Sequence of chain 1.C:
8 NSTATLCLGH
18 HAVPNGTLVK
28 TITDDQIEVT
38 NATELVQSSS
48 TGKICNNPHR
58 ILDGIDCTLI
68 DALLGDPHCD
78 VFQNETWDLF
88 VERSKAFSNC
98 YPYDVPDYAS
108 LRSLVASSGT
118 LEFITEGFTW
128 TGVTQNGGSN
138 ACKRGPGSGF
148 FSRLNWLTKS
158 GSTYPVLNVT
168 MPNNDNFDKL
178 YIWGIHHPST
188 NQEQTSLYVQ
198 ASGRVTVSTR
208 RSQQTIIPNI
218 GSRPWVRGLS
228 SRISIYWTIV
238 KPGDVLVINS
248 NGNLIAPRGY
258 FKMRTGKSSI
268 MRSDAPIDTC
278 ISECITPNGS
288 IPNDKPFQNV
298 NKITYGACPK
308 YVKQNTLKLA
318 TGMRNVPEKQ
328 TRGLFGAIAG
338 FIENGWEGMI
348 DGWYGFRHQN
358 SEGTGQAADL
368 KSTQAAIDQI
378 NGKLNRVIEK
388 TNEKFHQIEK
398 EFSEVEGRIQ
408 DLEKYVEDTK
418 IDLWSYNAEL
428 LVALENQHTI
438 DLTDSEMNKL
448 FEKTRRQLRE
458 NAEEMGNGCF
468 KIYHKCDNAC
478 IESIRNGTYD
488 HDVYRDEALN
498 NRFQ

The small molecule below binds the protein below.
Small molecule (SMILES): CC(=O)N[C@H]1[C@H](O[C@H]2[C@H](O)[C@@H](NC(C)=O)CO[C@@H]2CO)O[C@H](CO)[C@@H](O[C@@H]2O[C@H](CO[C@H]3O[C@H](CO)[C@@H](O)[C@H](O)[C@@H]3O)[C@@H](O)[C@H](O[C@H]3O[C@H](CO)[C@@H](O)[C@H](O)[C@@H]3O)[C@@H]2O)[C@@H]1O

Sequence of chain 1.B:
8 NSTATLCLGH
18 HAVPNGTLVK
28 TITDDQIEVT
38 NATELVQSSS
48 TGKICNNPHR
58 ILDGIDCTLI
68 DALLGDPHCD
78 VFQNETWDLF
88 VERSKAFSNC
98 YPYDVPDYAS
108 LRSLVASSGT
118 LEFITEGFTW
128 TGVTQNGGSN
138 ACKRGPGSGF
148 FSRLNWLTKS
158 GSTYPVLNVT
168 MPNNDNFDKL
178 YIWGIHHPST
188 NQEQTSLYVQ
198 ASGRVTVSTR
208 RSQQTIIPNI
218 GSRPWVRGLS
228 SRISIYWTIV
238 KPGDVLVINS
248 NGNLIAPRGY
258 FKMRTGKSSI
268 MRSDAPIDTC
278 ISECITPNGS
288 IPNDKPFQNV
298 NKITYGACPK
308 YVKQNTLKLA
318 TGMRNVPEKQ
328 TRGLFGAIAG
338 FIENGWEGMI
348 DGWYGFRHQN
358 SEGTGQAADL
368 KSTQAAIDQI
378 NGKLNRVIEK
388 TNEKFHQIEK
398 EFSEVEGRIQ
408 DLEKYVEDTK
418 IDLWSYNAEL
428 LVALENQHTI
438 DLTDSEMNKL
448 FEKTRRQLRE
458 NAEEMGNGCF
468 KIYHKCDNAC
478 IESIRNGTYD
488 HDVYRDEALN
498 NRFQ

Binding-site contacts:
Ligand atom C2 contacts residue TRP222 of chain 1.B at 4.2 Å (hydrophobic).
Ligand atom C7 contacts residue ASN165 of chain 1.C at 3.2 Å.
Ligand atom C3 contacts residue ASN165 of chain 1.C at 3.8 Å.
Ligand atom C8 contacts residue ASN165 of chain 1.C at 4.4 Å.
Ligand atom O6 contacts residue THR167 of chain 1.C at 3.6 Å.
Ligand atom C8 contacts residue TRP222 of chain 1.B at 4.3 Å (hydrophobic).
Ligand atom C6 contacts residue THR167 of chain 1.C at 3.8 Å.
Ligand atom N2 contacts residue ASN165 of chain 1.C at 3.0 Å (h-bond).
Ligand atom C8 contacts residue VAL242 of chain 1.C at 4.5 Å (hydrophobic).
Ligand atom C1 contacts residue TRP222 of chain 1.B at 4.0 Å (hydrophobic).
Ligand atom O7 contacts residue PRO221 of chain 1.B at 3.4 Å.
Ligand atom N2 contacts residue SER219 of chain 1.B at 3.6 Å.
Ligand atom C1 contacts residue SER219 of chain 1.B at 4.2 Å.
Ligand atom C1 contacts residue ASN165 of chain 1.C at 1.4 Å.
Ligand atom C7 contacts residue PRO221 of chain 1.B at 4.3 Å (hydrophobic).
Ligand atom O7 contacts residue TRP222 of chain 1.B at 3.3 Å (h-bond).
Ligand atom C3 contacts residue TRP222 of chain 1.B at 4.2 Å (hydrophobic).
Ligand atom C6 contacts residue TRP222 of chain 1.B at 4.4 Å (hydrophobic).
Ligand atom O5 contacts residue ASN165 of chain 1.C at 2.4 Å (h-bond).
Ligand atom C5 contacts residue ASN165 of chain 1.C at 3.6 Å.
Ligand atom O7 contacts residue ASN165 of chain 1.C at 3.1 Å (h-bond).
Ligand atom O7 contacts residue ARG220 of chain 1.B at 4.0 Å.
Ligand atom O3 contacts residue TRP222 of chain 1.B at 4.1 Å.
Ligand atom C4 contacts residue TRP222 of chain 1.B at 4.2 Å (hydrophobic).
Ligand atom C8 contacts residue SER219 of chain 1.B at 3.9 Å.
Ligand atom C7 contacts residue SER219 of chain 1.B at 4.2 Å.
Ligand atom C2 contacts residue ASN165 of chain 1.C at 2.5 Å.
Ligand atom O5 contacts residue TRP222 of chain 1.B at 4.4 Å.
Ligand atom C7 contacts residue TRP222 of chain 1.B at 3.9 Å (hydrophobic).
Ligand atom C4 contacts residue ASN165 of chain 1.C at 4.2 Å.
Ligand atom O6 contacts residue TRP222 of chain 1.B at 3.1 Å.
Ligand atom C5 contacts residue TRP222 of chain 1.B at 4.0 Å (hydrophobic).
Ligand atom C8 contacts residue PRO221 of chain 1.B at 4.3 Å (hydrophobic).
Ligand atom O5 contacts residue TRP222 of chain 1.B at 4.3 Å.